Binding-site contacts:
Ligand atom CZ3 contacts residue ILE153 of chain 1.A at 3.6 Å (hydrophobic).
Ligand atom NE1 contacts residue CYS226 of chain 1.A at 2.6 Å (h-bond).
Ligand atom CZ3 contacts residue VAL152 of chain 1.A at 3.9 Å (hydrophobic).
Ligand atom N contacts residue ASN136 of chain 1.A at 3.5 Å (h-bond).
Ligand atom CZ2 contacts residue ASN136 of chain 1.A at 4.0 Å.
Ligand atom CE2 contacts residue ASN136 of chain 1.A at 4.0 Å.
Ligand atom CZ2 contacts residue CYS226 of chain 1.A at 3.5 Å (hydrophobic).
Ligand atom CE1 contacts residue GLN133 of chain 1.A at 3.2 Å.
Ligand atom OH contacts residue VAL309 of chain 1.A at 3.4 Å.
Ligand atom N contacts residue ASP156 of chain 1.A at 3.3 Å (salt-bridge).
Ligand atom C contacts residue ASN136 of chain 1.A at 3.4 Å.
Ligand atom CE2 contacts residue GLN133 of chain 1.A at 3.3 Å.
Ligand atom CG contacts residue TRP327 of chain 1.A at 3.5 Å (hydrophobic).
Ligand atom CD1 contacts residue TYR137 of chain 1.A at 3.9 Å (hydrophobic).
Ligand atom CH2 contacts residue TRP142 of chain 1.A at 3.9 Å (hydrophobic).
Ligand atom CD2 contacts residue ILE153 of chain 1.A at 3.8 Å (hydrophobic).
Ligand atom CE1 contacts residue VAL245 of chain 1.A at 3.9 Å (hydrophobic).
Ligand atom CE2 contacts residue VAL245 of chain 1.A at 3.8 Å (hydrophobic).
Ligand atom N contacts residue TYR157 of chain 1.A at 4.0 Å.
Ligand atom NE1 contacts residue ASN136 of chain 1.A at 3.5 Å (h-bond).
Ligand atom CZ2 contacts residue TRP142 of chain 1.A at 3.6 Å (hydrophobic).
Ligand atom CZ contacts residue VAL245 of chain 1.A at 3.7 Å (hydrophobic).
Ligand atom CE2 contacts residue CYS226 of chain 1.A at 3.6 Å (hydrophobic).
Ligand atom CE1 contacts residue TYR137 of chain 1.A at 3.6 Å (hydrophobic).
Ligand atom N contacts residue TYR335 of chain 1.A at 3.5 Å (h-bond).
Ligand atom CD1 contacts residue CYS226 of chain 1.A at 3.0 Å (hydrophobic).
Ligand atom CB contacts residue MET160 of chain 1.A at 3.9 Å (hydrophobic).
Ligand atom CH2 contacts residue VAL152 of chain 1.A at 3.8 Å (hydrophobic).
Ligand atom CE3 contacts residue GLN133 of chain 1.A at 4.0 Å.
Ligand atom O contacts residue ASN136 of chain 1.A at 2.7 Å (h-bond).
Ligand atom CE3 contacts residue ILE153 of chain 1.A at 3.6 Å (hydrophobic).
Ligand atom CD contacts residue ILE331 of chain 1.A at 3.8 Å (hydrophobic).
Ligand atom CD1 contacts residue TYR157 of chain 1.A at 3.5 Å (hydrophobic).
Ligand atom CD1 contacts residue HIS328 of chain 1.A at 3.8 Å.
Ligand atom CZ contacts residue GLN133 of chain 1.A at 3.5 Å.
Ligand atom CD1 contacts residue GLN133 of chain 1.A at 3.9 Å.
Ligand atom OH contacts residue LYS242 of chain 1.A at 4.0 Å.
Ligand atom CD contacts residue ILE305 of chain 1.A at 4.0 Å (hydrophobic).
Ligand atom CH2 contacts residue ILE153 of chain 1.A at 3.8 Å (hydrophobic).
Ligand atom CE1 contacts residue HIS328 of chain 1.A at 3.8 Å.

Sequence of chain 1.A:
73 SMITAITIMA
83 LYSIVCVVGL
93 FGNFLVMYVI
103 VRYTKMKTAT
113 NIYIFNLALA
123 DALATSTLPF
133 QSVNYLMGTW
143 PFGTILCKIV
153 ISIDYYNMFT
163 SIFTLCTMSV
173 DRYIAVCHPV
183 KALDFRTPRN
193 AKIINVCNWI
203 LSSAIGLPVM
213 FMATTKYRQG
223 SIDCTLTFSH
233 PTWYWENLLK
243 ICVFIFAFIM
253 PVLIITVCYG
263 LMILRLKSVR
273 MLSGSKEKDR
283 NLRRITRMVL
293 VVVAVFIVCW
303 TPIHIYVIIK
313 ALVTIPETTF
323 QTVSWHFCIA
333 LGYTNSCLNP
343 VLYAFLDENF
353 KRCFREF

A protein and the small-molecule ligand that binds it are described below.
Small molecule (SMILES): NC(=O)[C@H](Cc1ccccc1)NC(=O)[C@H](CC1=c2ccccc2=NC1)NC(=O)[C@@H]1CCCN1C(=O)[C@@H](N)Cc1ccc(O)cc1